Sequence of chain 1.G:
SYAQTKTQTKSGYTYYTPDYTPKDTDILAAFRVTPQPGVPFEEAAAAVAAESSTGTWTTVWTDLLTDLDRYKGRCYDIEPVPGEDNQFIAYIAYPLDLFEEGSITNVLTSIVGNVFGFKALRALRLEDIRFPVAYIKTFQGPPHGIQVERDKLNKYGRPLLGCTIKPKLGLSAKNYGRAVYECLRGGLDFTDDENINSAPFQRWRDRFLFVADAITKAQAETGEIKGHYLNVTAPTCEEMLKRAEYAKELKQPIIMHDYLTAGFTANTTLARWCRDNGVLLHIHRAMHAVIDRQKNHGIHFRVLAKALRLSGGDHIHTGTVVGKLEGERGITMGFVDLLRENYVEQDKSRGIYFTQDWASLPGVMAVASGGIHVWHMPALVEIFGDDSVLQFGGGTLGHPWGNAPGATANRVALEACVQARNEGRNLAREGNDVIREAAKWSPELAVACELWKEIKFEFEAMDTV

Binding-site contacts:
Ligand atom C1 contacts residue SER380 of chain 1.G at 3.6 Å.
Ligand atom O7 contacts residue MG1 of chain 1.GA at 2.6 Å.
Ligand atom O3 contacts residue HIS295 of chain 1.G at 3.1 Å (h-bond).
Ligand atom O2 contacts residue LYS176 of chain 1.G at 3.4 Å (salt-bridge).
Ligand atom C2 contacts residue MG1 of chain 1.GA at 3.4 Å.
Ligand atom O5P contacts residue LEU336 of chain 1.G at 3.5 Å.
Ligand atom C contacts residue MG1 of chain 1.GA at 3.5 Å.
Ligand atom P2 contacts residue ARG296 of chain 1.G at 3.7 Å.
Ligand atom O6 contacts residue GLU61 of chain 1.H at 3.5 Å (salt-bridge).
Ligand atom O4P contacts residue HIS328 of chain 1.G at 3.5 Å (h-bond).
Ligand atom O4 contacts residue LEU336 of chain 1.G at 3.6 Å.
Ligand atom O3 contacts residue GLU205 of chain 1.G at 3.1 Å (salt-bridge).
Ligand atom O5P contacts residue ARG296 of chain 1.G at 3.1 Å (salt-bridge).
Ligand atom O3P contacts residue LYS176 of chain 1.G at 3.5 Å.
Ligand atom C3 contacts residue SER380 of chain 1.G at 3.6 Å.
Ligand atom C contacts residue LYS178 of chain 1.G at 3.7 Å.
Ligand atom O4P contacts residue SER380 of chain 1.G at 3.4 Å (h-bond).
Ligand atom C3 contacts residue KCX202 of chain 1.G at 3.4 Å.
Ligand atom O2 contacts residue ASP204 of chain 1.G at 3.7 Å.
Ligand atom O7 contacts residue LYS178 of chain 1.G at 2.9 Å (salt-bridge).
Ligand atom O1P contacts residue GLY404 of chain 1.G at 3.2 Å (h-bond).
Ligand atom O5 contacts residue LEU336 of chain 1.G at 3.4 Å.
Ligand atom C5 contacts residue HIS295 of chain 1.G at 3.6 Å.
Ligand atom O3P contacts residue GLY404 of chain 1.G at 3.5 Å.
Ligand atom O4 contacts residue SER380 of chain 1.G at 3.4 Å (h-bond).
Ligand atom O2P contacts residue GLY382 of chain 1.G at 3.4 Å (h-bond).
Ligand atom O2 contacts residue MG1 of chain 1.GA at 2.6 Å.
Ligand atom O3 contacts residue KCX202 of chain 1.G at 2.7 Å (h-bond).
Ligand atom O2 contacts residue KCX202 of chain 1.G at 3.2 Å (h-bond).
Ligand atom C3 contacts residue MG1 of chain 1.GA at 3.7 Å.
Ligand atom O4 contacts residue GLY381 of chain 1.G at 3.4 Å.
Ligand atom O6P contacts residue HIS328 of chain 1.G at 3.4 Å.
Ligand atom O3P contacts residue GLY405 of chain 1.G at 3.0 Å (h-bond).
Ligand atom O1 contacts residue LYS176 of chain 1.G at 3.6 Å.
Ligand atom O5P contacts residue HIS299 of chain 1.G at 3.6 Å.
Ligand atom O6 contacts residue LYS335 of chain 1.G at 3.5 Å (salt-bridge).
Ligand atom O2P contacts residue TRP67 of chain 1.H at 3.4 Å.
Ligand atom O2P contacts residue LYS335 of chain 1.G at 3.4 Å.
Ligand atom O3 contacts residue MG1 of chain 1.GA at 2.8 Å.
Ligand atom O6P contacts residue ARG296 of chain 1.G at 3.2 Å (salt-bridge).

A small-molecule ligand and the protein it binds are described below.
Small molecule (SMILES): O=C(O)[C@@](O)(COP(=O)(O)O)[C@H](O)[C@H](O)COP(=O)(O)O

Sequence of chain 1.H:
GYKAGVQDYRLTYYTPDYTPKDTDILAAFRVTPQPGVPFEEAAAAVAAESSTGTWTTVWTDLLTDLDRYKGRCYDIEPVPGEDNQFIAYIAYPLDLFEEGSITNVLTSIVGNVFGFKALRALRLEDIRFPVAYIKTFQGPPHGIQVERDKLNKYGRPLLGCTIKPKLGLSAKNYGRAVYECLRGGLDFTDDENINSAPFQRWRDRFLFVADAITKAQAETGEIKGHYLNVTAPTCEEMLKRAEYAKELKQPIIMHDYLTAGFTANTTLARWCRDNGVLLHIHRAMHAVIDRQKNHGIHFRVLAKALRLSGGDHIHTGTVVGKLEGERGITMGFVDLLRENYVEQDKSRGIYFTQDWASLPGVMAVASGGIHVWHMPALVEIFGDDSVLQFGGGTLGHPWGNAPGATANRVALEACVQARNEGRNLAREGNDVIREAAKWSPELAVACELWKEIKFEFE